Binding-site contacts:
Ligand atom C7 contacts residue THR1097 of chain 1.B at 4.4 Å.
Ligand atom O5 contacts residue PHE1100 of chain 1.B at 3.5 Å.
Ligand atom O7 contacts residue ASN1095 of chain 1.B at 3.7 Å.
Ligand atom C4 contacts residue ASN1095 of chain 1.B at 4.2 Å.
Ligand atom O7 contacts residue HIS1098 of chain 1.B at 3.5 Å (h-bond).
Ligand atom N2 contacts residue THR1097 of chain 1.B at 3.4 Å (h-bond).
Ligand atom C8 contacts residue ASN1095 of chain 1.B at 3.4 Å.
Ligand atom C1 contacts residue PHE1100 of chain 1.B at 4.5 Å (hydrophobic).
Ligand atom C8 contacts residue THR1097 of chain 1.B at 4.4 Å.
Ligand atom O5 contacts residue HIS1098 of chain 1.B at 3.5 Å (h-bond).
Ligand atom C7 contacts residue ASN1095 of chain 1.B at 3.5 Å.
Ligand atom C5 contacts residue ASN1095 of chain 1.B at 3.6 Å.
Ligand atom C3 contacts residue ASN1095 of chain 1.B at 3.7 Å.
Ligand atom C7 contacts residue HIS1098 of chain 1.B at 3.7 Å.
Ligand atom C6 contacts residue PHE1100 of chain 1.B at 3.7 Å (hydrophobic).
Ligand atom C8 contacts residue GLY1096 of chain 1.B at 4.5 Å.
Ligand atom N2 contacts residue ASN1095 of chain 1.B at 2.7 Å (h-bond).
Ligand atom C8 contacts residue HIS1098 of chain 1.B at 3.5 Å.
Ligand atom C1 contacts residue HIS1098 of chain 1.B at 3.0 Å.
Ligand atom C5 contacts residue HIS1098 of chain 1.B at 3.9 Å.
Ligand atom C1 contacts residue THR1097 of chain 1.B at 3.6 Å.
Ligand atom C5 contacts residue PHE1100 of chain 1.B at 4.2 Å (hydrophobic).
Ligand atom C2 contacts residue ASN1095 of chain 1.B at 2.4 Å.
Ligand atom C2 contacts residue THR1097 of chain 1.B at 4.1 Å.
Ligand atom C2 contacts residue HIS1098 of chain 1.B at 4.2 Å.
Ligand atom C1 contacts residue ASN1095 of chain 1.B at 1.4 Å.
Ligand atom O5 contacts residue ASN1095 of chain 1.B at 2.4 Å (h-bond).
Ligand atom O6 contacts residue PHE1100 of chain 1.B at 4.3 Å.

A small-molecule ligand and the protein it binds are described below.
Small molecule (SMILES): CC(=O)N[C@H]1[C@H](O[C@H]2[C@H](O)[C@@H](NC(C)=O)CO[C@@H]2CO)O[C@H](CO)[C@@H](O[C@H]2O[C@H](CO)[C@@H](O)[C@H](O)[C@@H]2O)[C@@H]1O

Sequence of chain 1.B:
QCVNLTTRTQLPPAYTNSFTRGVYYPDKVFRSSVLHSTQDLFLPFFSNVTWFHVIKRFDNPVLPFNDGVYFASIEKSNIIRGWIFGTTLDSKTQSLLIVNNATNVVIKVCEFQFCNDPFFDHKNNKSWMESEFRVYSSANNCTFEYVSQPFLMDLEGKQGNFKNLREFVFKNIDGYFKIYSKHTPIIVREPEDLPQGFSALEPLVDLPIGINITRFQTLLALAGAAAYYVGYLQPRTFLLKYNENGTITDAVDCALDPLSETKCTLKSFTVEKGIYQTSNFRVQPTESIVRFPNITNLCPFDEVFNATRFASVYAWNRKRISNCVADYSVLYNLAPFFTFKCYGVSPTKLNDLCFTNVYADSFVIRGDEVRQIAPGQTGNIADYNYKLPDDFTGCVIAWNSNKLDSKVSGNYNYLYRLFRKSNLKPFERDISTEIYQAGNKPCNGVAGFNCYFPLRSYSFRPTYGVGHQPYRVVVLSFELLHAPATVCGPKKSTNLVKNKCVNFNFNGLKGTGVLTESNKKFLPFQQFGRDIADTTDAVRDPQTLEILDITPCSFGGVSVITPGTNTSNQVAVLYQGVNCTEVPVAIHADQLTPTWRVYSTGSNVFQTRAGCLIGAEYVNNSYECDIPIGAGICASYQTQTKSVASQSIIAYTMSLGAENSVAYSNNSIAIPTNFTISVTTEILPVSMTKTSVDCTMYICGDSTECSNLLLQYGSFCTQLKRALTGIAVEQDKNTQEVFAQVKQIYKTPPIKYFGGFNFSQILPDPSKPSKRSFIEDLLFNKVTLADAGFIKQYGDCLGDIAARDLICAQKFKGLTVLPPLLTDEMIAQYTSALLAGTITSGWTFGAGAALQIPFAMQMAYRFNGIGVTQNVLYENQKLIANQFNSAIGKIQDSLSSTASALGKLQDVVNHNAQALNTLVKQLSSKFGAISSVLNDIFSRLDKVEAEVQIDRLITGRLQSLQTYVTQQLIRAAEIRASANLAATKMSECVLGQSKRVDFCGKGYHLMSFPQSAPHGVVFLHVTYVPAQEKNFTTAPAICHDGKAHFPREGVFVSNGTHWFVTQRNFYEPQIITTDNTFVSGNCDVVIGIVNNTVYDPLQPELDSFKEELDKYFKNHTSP